Sequence of chain 1.A:
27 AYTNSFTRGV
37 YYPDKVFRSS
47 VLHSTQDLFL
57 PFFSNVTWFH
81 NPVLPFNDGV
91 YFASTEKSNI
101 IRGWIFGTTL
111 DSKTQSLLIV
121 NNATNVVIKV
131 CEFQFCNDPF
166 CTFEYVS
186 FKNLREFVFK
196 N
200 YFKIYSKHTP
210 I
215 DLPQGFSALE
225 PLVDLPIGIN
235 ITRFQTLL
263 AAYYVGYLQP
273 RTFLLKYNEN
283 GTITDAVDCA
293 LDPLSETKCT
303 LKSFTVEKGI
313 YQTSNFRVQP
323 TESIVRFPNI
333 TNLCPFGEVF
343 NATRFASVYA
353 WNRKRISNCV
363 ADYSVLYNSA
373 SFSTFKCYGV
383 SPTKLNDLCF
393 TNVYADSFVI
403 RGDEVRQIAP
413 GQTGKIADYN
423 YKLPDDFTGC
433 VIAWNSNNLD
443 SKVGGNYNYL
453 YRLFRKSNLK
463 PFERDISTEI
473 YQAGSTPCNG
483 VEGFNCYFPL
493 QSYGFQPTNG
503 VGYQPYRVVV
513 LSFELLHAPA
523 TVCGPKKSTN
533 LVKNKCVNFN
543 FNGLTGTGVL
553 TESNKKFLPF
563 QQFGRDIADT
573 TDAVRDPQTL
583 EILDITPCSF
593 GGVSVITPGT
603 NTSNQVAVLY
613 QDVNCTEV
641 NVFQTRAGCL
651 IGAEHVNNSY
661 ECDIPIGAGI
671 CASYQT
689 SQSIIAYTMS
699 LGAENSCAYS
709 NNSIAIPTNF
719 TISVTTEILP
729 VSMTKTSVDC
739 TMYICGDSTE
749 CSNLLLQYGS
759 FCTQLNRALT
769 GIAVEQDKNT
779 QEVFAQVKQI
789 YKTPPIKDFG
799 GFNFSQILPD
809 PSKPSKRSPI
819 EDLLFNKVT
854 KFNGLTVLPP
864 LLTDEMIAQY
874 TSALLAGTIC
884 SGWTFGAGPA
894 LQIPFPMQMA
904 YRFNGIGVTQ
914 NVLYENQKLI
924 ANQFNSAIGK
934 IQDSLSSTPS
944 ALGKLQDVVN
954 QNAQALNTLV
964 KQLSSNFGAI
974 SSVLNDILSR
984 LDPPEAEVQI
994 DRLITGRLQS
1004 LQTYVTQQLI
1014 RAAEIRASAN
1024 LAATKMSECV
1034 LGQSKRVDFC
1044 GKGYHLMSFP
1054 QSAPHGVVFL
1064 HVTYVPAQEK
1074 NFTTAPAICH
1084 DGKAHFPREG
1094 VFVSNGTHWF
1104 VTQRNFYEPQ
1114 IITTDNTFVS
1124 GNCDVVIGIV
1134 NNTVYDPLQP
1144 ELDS

Binding-site contacts:
Ligand atom O4 contacts residue LEU922 of chain 1.A at 4.1 Å.
Ligand atom C1 contacts residue GLN1071 of chain 1.A at 4.3 Å.
Ligand atom C8 contacts residue GLN926 of chain 1.A at 3.9 Å.
Ligand atom C4 contacts residue ASN717 of chain 1.A at 4.4 Å.
Ligand atom C2 contacts residue ASN717 of chain 1.A at 2.5 Å.
Ligand atom O7 contacts residue GLN1071 of chain 1.A at 3.9 Å.
Ligand atom C1 contacts residue ASN717 of chain 1.A at 1.5 Å.
Ligand atom C8 contacts residue ASN925 of chain 1.A at 3.8 Å.
Ligand atom O7 contacts residue LEU922 of chain 1.A at 3.1 Å.
Ligand atom O5 contacts residue GLN1071 of chain 1.A at 4.4 Å.
Ligand atom C5 contacts residue ASN717 of chain 1.A at 3.8 Å.
Ligand atom C7 contacts residue ASN717 of chain 1.A at 3.2 Å.
Ligand atom C8 contacts residue ASN717 of chain 1.A at 4.3 Å.
Ligand atom C2 contacts residue LEU922 of chain 1.A at 4.4 Å (hydrophobic).
Ligand atom C8 contacts residue LEU922 of chain 1.A at 3.9 Å (hydrophobic).
Ligand atom O6 contacts residue GLN926 of chain 1.A at 3.9 Å.
Ligand atom O7 contacts residue ASN717 of chain 1.A at 3.2 Å (h-bond).
Ligand atom C3 contacts residue ASN717 of chain 1.A at 3.9 Å.
Ligand atom C7 contacts residue LEU922 of chain 1.A at 3.6 Å (hydrophobic).
Ligand atom O6 contacts residue THR719 of chain 1.A at 3.8 Å.
Ligand atom O5 contacts residue ASN717 of chain 1.A at 2.5 Å (h-bond).
Ligand atom N2 contacts residue LEU922 of chain 1.A at 4.2 Å.
Ligand atom N2 contacts residue ASN717 of chain 1.A at 2.9 Å (h-bond).
Ligand atom O7 contacts residue ASN925 of chain 1.A at 4.4 Å.

A protein and the small-molecule ligand that binds it are described below.
Small molecule (SMILES): CC(=O)N[C@H]1[C@H](O[C@H]2[C@H](O)[C@@H](NC(C)=O)CO[C@@H]2CO)O[C@H](CO)[C@@H](O)[C@@H]1O